A protein and the small-molecule ligand that binds it are described below.
Small molecule (SMILES): CC(=O)N[C@@H]1[C@@H](O)[C@H](O)[C@@H](CO)O[C@H]1O

Sequence of chain 1.A:
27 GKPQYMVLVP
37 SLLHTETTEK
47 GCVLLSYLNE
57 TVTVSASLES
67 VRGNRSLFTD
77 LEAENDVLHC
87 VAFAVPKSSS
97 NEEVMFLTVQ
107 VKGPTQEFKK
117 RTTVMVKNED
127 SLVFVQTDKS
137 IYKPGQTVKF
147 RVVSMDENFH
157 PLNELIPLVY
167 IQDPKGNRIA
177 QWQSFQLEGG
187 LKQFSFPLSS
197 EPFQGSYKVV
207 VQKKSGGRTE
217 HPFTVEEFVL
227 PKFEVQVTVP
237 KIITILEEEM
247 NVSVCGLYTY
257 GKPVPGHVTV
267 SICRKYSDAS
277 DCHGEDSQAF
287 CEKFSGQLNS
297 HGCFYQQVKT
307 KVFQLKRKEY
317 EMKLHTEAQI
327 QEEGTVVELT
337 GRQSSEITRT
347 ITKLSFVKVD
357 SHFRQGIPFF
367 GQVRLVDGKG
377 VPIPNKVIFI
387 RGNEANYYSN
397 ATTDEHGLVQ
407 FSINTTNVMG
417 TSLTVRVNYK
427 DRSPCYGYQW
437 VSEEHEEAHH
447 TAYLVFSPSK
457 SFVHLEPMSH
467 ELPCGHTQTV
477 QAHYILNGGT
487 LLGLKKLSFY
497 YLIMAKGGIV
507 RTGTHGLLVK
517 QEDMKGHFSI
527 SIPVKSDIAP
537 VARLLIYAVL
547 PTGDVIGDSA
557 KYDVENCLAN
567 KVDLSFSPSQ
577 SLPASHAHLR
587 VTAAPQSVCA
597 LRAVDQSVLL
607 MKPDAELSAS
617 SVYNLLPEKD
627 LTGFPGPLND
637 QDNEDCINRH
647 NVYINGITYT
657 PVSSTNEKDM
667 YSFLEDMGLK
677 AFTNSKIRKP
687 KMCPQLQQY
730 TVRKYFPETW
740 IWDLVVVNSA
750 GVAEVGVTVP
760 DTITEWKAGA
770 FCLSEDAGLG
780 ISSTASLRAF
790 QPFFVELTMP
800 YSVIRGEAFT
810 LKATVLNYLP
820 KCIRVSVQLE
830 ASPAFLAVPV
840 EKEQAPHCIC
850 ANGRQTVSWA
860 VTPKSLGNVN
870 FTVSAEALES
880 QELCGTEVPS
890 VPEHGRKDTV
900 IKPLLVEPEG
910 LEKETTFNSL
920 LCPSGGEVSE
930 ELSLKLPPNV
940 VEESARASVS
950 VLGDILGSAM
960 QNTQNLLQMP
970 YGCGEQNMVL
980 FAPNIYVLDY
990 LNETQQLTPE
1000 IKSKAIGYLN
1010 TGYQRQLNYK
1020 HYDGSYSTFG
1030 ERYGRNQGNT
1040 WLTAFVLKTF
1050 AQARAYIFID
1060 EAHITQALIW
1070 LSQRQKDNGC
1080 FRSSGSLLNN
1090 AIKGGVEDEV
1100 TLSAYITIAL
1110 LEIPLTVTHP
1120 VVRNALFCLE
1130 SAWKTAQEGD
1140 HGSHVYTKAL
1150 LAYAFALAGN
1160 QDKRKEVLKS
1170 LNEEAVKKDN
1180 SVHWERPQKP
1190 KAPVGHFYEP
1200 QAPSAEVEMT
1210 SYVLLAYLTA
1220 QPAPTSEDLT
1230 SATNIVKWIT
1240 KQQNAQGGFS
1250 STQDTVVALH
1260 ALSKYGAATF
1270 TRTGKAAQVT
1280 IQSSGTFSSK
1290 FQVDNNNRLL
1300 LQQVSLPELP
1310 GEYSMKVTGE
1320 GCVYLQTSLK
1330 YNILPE

Binding-site contacts:
Ligand atom C1 contacts residue ASN396 of chain 1.A at 1.4 Å.
Ligand atom N2 contacts residue ASN396 of chain 1.A at 2.7 Å (h-bond).
Ligand atom C4 contacts residue ASN396 of chain 1.A at 4.2 Å.
Ligand atom C8 contacts residue PHE385 of chain 1.A at 3.8 Å (hydrophobic).
Ligand atom C3 contacts residue ASN396 of chain 1.A at 3.7 Å.
Ligand atom C2 contacts residue ASN396 of chain 1.A at 2.4 Å.
Ligand atom C7 contacts residue PHE385 of chain 1.A at 4.5 Å (hydrophobic).
Ligand atom C7 contacts residue ASN396 of chain 1.A at 4.1 Å.
Ligand atom N2 contacts residue PHE385 of chain 1.A at 3.9 Å.
Ligand atom O5 contacts residue ASN396 of chain 1.A at 2.4 Å (h-bond).
Ligand atom C5 contacts residue ASN396 of chain 1.A at 3.7 Å.